This protein binds this small molecule.
Small molecule (SMILES): NC(=[NH2+])NCCC[C@H](N)C(=O)O

Binding-site contacts:
Ligand atom NE contacts residue ASP55 of chain 1.A at 3.5 Å (salt-bridge).
Ligand atom C contacts residue GLY31 of chain 1.A at 3.5 Å.
Ligand atom CD contacts residue GLY54 of chain 1.A at 4.2 Å.
Ligand atom CA contacts residue ARG1 of chain 1.L at 3.4 Å.
Ligand atom C contacts residue ARG1 of chain 1.L at 4.2 Å.
Ligand atom O contacts residue ASP55 of chain 1.A at 3.4 Å (salt-bridge).
Ligand atom CA contacts residue GLY54 of chain 1.A at 3.5 Å.
Ligand atom OXT contacts residue GLY31 of chain 1.A at 2.9 Å (h-bond).
Ligand atom OXT contacts residue ARG1 of chain 1.L at 4.0 Å.
Ligand atom C contacts residue GLY54 of chain 1.A at 3.5 Å.
Ligand atom O contacts residue GLY31 of chain 1.A at 3.4 Å (h-bond).
Ligand atom CZ contacts residue HIS34 of chain 1.B at 4.3 Å.
Ligand atom NH2 contacts residue HIS34 of chain 1.B at 4.5 Å.
Ligand atom CB contacts residue GLY54 of chain 1.A at 4.4 Å.
Ligand atom N contacts residue ALA53 of chain 1.A at 4.1 Å.
Ligand atom O contacts residue HIS34 of chain 1.A at 3.1 Å (h-bond).
Ligand atom O contacts residue ALA32 of chain 1.A at 4.2 Å.
Ligand atom CB contacts residue HIS34 of chain 1.A at 4.3 Å.
Ligand atom C contacts residue ALA33 of chain 1.A at 4.5 Å (hydrophobic).
Ligand atom CD contacts residue ASP55 of chain 1.A at 3.2 Å.
Ligand atom CG contacts residue GLY54 of chain 1.A at 4.3 Å.
Ligand atom C contacts residue HIS34 of chain 1.A at 3.4 Å.
Ligand atom CG contacts residue ASP55 of chain 1.A at 2.6 Å.
Ligand atom CB contacts residue ASP55 of chain 1.A at 4.0 Å.
Ligand atom C contacts residue ASP55 of chain 1.A at 4.4 Å.
Ligand atom N contacts residue ARG1 of chain 1.L at 4.5 Å.
Ligand atom CB contacts residue ARG1 of chain 1.L at 3.4 Å.
Ligand atom O contacts residue ALA33 of chain 1.A at 3.5 Å (h-bond).
Ligand atom N contacts residue ASP55 of chain 1.A at 4.0 Å.
Ligand atom NH1 contacts residue ARG1 of chain 1.L at 4.0 Å.
Ligand atom CD contacts residue HIS34 of chain 1.B at 3.8 Å.
Ligand atom CA contacts residue HIS34 of chain 1.A at 2.9 Å.
Ligand atom NE contacts residue HIS34 of chain 1.B at 3.7 Å.
Ligand atom OXT contacts residue HIS34 of chain 1.A at 3.6 Å.
Ligand atom O contacts residue GLY54 of chain 1.A at 2.9 Å (h-bond).
Ligand atom N contacts residue GLY54 of chain 1.A at 2.4 Å (h-bond).
Ligand atom N contacts residue HIS34 of chain 1.A at 2.5 Å (h-bond).

Sequence of chain 1.A:
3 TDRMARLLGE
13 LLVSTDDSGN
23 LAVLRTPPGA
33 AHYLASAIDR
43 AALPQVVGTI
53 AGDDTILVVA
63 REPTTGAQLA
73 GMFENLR

Sequence of chain 1.B:
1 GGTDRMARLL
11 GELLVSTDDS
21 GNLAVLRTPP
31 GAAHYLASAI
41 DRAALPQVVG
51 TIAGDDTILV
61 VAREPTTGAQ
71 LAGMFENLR